A protein and the small-molecule ligand that binds it are described below.
Small molecule (SMILES): Nc1ccn([C@@H]2O[C@H](CO[P](=O)(O)O[C@H]3[C@@H](O)[C@H](n4ccc(N)nc4=O)O[C@@H]3CO[P](=O)(O)O[C@H]3[C@@H](O)[C@H](n4cnc5c(N)ncnc54)O[C@@H]3CO[P](=O)(O)O[C@H]3[C@@H](O)[C@H](n4ccc(N)nc4=O)O[C@@H]3CO[P](=O)(O)O[C@H]3[C@@H](O)[C@H](n4ccc(=O)[nH]c4=O)O[C@@H]3CO[P](=O)(O)O[C@H]3[C@@H](O)[C@H](n4cnc5c(N)ncnc54)O[C@@H]3CO[P](=O)(O)O[C@H]3[C@@H](O)[C@H](n4cnc5c(=O)nc(N)[nH]c54)O[C@@H]3CO[P](=O)(O)O[C@H]3[C@@H](O)[C@H](n4cnc5c(=O)nc(N)[nH]c54)O[C@@H]3CO)[C@@H](O)[C@H]2O)c(=O)n1

Sequence of chain 44.E:
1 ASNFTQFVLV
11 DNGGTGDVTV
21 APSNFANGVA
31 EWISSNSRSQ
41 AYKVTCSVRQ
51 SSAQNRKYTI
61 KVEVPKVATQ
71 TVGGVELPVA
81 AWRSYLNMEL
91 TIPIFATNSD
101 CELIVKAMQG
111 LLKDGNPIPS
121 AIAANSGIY

Sequence of chain 30.E:
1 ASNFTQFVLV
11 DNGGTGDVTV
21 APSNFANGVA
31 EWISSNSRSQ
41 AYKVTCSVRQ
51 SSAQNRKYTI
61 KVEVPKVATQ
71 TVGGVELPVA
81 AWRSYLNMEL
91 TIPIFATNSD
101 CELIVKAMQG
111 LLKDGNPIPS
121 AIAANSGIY

Binding-site contacts:
Ligand atom OP1 contacts residue SER52 of chain 44.E at 3.2 Å.
Ligand atom C3' contacts residue TYR85 of chain 30.E at 3.4 Å (hydrophobic).
Ligand atom OP1 contacts residue SER51 of chain 44.E at 3.5 Å.
Ligand atom O2 contacts residue ASN87 of chain 30.E at 3.3 Å (h-bond).
Ligand atom N7 contacts residue LYS61 of chain 30.E at 3.3 Å.
Ligand atom C5 contacts residue THR45 of chain 30.E at 3.2 Å.
Ligand atom N9 contacts residue LYS61 of chain 30.E at 3.3 Å (salt-bridge).
Ligand atom OP1 contacts residue ARG49 of chain 44.E at 2.5 Å (salt-bridge).
Ligand atom OP2 contacts residue ARG49 of chain 44.E at 2.3 Å (salt-bridge).
Ligand atom C2' contacts residue TYR85 of chain 30.E at 3.4 Å (hydrophobic).
Ligand atom OP2 contacts residue ASN55 of chain 44.E at 3.4 Å (h-bond).
Ligand atom C2' contacts residue GLU63 of chain 30.E at 3.5 Å.
Ligand atom C6 contacts residue THR45 of chain 30.E at 3.3 Å.
Ligand atom O3' contacts residue ARG49 of chain 44.E at 3.4 Å (salt-bridge).
Ligand atom C4' contacts residue TYR85 of chain 30.E at 3.2 Å (hydrophobic).
Ligand atom C5' contacts residue ARG49 of chain 44.E at 3.5 Å.
Ligand atom N1 contacts residue TYR85 of chain 30.E at 3.5 Å.
Ligand atom N3 contacts residue TYR85 of chain 30.E at 3.5 Å.
Ligand atom C4 contacts residue TYR85 of chain 30.E at 3.6 Å (hydrophobic).
Ligand atom P contacts residue SER51 of chain 44.E at 3.5 Å.
Ligand atom N6 contacts residue CYS46 of chain 30.E at 3.3 Å (h-bond).
Ligand atom N7 contacts residue THR45 of chain 30.E at 2.6 Å (h-bond).
Ligand atom N1 contacts residue SER47 of chain 30.E at 2.9 Å (h-bond).
Ligand atom OP1 contacts residue ASN55 of chain 44.E at 2.8 Å (h-bond).
Ligand atom OP2 contacts residue LYS43 of chain 30.E at 2.7 Å (salt-bridge).
Ligand atom C2 contacts residue SER47 of chain 30.E at 3.2 Å.
Ligand atom C5' contacts residue TYR85 of chain 30.E at 2.9 Å (hydrophobic).
Ligand atom P contacts residue ARG49 of chain 44.E at 3.0 Å.
Ligand atom C5' contacts residue SER51 of chain 44.E at 3.3 Å.
Ligand atom N6 contacts residue THR45 of chain 30.E at 2.7 Å (h-bond).
Ligand atom OP2 contacts residue SER51 of chain 44.E at 3.4 Å (h-bond).
Ligand atom O3' contacts residue SER51 of chain 44.E at 3.4 Å (h-bond).
Ligand atom O2' contacts residue GLU63 of chain 30.E at 3.2 Å (salt-bridge).
Ligand atom OP1 contacts residue SER51 of chain 44.E at 2.9 Å (h-bond).
Ligand atom C8 contacts residue LYS61 of chain 30.E at 3.4 Å.
Ligand atom O4' contacts residue LYS61 of chain 30.E at 2.8 Å (salt-bridge).
Ligand atom N6 contacts residue THR59 of chain 30.E at 2.8 Å (h-bond).
Ligand atom O2' contacts residue TYR85 of chain 30.E at 3.4 Å.
Ligand atom OP2 contacts residue LYS57 of chain 44.E at 2.6 Å (salt-bridge).
Ligand atom OP2 contacts residue TYR85 of chain 30.E at 2.7 Å (h-bond).